Binding-site contacts:
Ligand atom O12 contacts residue THR86 of chain 1.A at 3.9 Å.
Ligand atom C07 contacts residue GLY142 of chain 1.A at 3.8 Å.
Ligand atom C10 contacts residue GLY111 of chain 1.A at 4.1 Å.
Ligand atom C09 contacts residue GLY143 of chain 1.A at 4.1 Å.
Ligand atom C08 contacts residue THR86 of chain 1.A at 3.6 Å.
Ligand atom C04 contacts residue LEU140 of chain 1.A at 3.5 Å (hydrophobic).
Ligand atom C07 contacts residue PRO85 of chain 1.A at 3.2 Å (hydrophobic).
Ligand atom C08 contacts residue PRO87 of chain 1.A at 3.8 Å (hydrophobic).
Ligand atom B02 contacts residue PRO87 of chain 1.A at 4.0 Å.
Ligand atom O12 contacts residue PRO87 of chain 1.A at 3.8 Å.
Ligand atom B02 contacts residue LEU140 of chain 1.A at 3.8 Å.
Ligand atom N11 contacts residue LEU140 of chain 1.A at 3.7 Å.
Ligand atom N11 contacts residue GLY142 of chain 1.A at 3.8 Å.
Ligand atom C09 contacts residue ARG112 of chain 1.A at 3.7 Å.
Ligand atom C05 contacts residue GLY142 of chain 1.A at 3.7 Å.
Ligand atom C09 contacts residue GLY111 of chain 1.A at 3.4 Å.
Ligand atom O01 contacts residue TYR138 of chain 1.A at 3.0 Å (h-bond).
Ligand atom C07 contacts residue THR86 of chain 1.A at 3.9 Å.
Ligand atom C10 contacts residue ARG112 of chain 1.A at 3.7 Å.
Ligand atom C03 contacts residue GLY142 of chain 1.A at 4.0 Å.
Ligand atom O01 contacts residue PRO87 of chain 1.A at 3.8 Å.
Ligand atom C08 contacts residue PRO85 of chain 1.A at 3.6 Å (hydrophobic).
Ligand atom C08 contacts residue GLY143 of chain 1.A at 4.0 Å.
Ligand atom C04 contacts residue PRO87 of chain 1.A at 3.6 Å (hydrophobic).
Ligand atom C08 contacts residue GLY142 of chain 1.A at 4.0 Å.
Ligand atom C07 contacts residue GLY143 of chain 1.A at 3.6 Å.
Ligand atom C06 contacts residue GLY143 of chain 1.A at 3.8 Å.
Ligand atom C03 contacts residue PRO87 of chain 1.A at 3.5 Å (hydrophobic).
Ligand atom C09 contacts residue GLY142 of chain 1.A at 3.8 Å.
Ligand atom C06 contacts residue GLY142 of chain 1.A at 3.7 Å.
Ligand atom C05 contacts residue LEU140 of chain 1.A at 3.9 Å (hydrophobic).
Ligand atom C10 contacts residue TYR113 of chain 1.A at 3.3 Å (hydrophobic).
Ligand atom N11 contacts residue ASN141 of chain 1.A at 3.5 Å (h-bond).
Ligand atom N11 contacts residue TYR113 of chain 1.A at 3.8 Å.
Ligand atom O01 contacts residue LEU140 of chain 1.A at 2.9 Å (h-bond).
Ligand atom C04 contacts residue GLY142 of chain 1.A at 4.1 Å.
Ligand atom C10 contacts residue ASN141 of chain 1.A at 3.6 Å.
Ligand atom O01 contacts residue VAL139 of chain 1.A at 3.4 Å.
Ligand atom C10 contacts residue GLY142 of chain 1.A at 3.8 Å.
Ligand atom C05 contacts residue PRO87 of chain 1.A at 4.1 Å (hydrophobic).

This protein binds this small molecule.
Small molecule (SMILES): OB(O)c1ccc2cc[nH]c2c1

Sequence of chain 1.A:
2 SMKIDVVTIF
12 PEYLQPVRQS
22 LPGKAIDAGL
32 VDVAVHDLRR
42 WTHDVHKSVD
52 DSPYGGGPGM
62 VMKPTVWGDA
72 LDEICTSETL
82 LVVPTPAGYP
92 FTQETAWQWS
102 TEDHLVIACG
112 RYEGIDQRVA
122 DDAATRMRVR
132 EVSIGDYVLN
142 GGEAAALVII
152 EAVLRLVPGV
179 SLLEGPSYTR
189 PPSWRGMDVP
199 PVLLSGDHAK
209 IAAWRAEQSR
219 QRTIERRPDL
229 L